The protein below binds the small molecule below.
Small molecule (SMILES): NCCCC(=O)O

Sequence of chain 1.B:
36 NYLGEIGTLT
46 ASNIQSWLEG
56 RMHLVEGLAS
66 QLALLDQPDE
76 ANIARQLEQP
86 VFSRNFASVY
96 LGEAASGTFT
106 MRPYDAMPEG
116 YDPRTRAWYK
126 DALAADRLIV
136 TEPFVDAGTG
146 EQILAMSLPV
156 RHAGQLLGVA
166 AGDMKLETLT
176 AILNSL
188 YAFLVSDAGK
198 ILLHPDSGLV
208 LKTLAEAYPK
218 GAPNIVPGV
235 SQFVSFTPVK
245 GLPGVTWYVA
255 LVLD

Binding-site contacts:
Ligand atom CB contacts residue LEU161 of chain 1.B at 3.9 Å (hydrophobic).
Ligand atom N contacts residue LEU161 of chain 1.B at 3.7 Å.
Ligand atom CD contacts residue LEU161 of chain 1.B at 4.2 Å (hydrophobic).